Sequence of chain 1.B:
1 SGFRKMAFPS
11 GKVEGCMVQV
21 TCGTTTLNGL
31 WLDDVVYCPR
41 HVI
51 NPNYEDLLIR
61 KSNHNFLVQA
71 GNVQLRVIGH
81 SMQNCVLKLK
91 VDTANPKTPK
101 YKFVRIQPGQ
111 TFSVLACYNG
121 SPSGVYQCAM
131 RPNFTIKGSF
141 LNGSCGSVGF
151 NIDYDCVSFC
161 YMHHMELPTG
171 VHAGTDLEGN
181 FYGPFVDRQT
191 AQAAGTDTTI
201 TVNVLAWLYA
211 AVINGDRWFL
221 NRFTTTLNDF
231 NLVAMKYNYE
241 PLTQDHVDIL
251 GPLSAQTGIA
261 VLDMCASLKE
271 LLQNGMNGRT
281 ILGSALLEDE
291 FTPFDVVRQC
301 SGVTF

Sequence of chain 1.A:
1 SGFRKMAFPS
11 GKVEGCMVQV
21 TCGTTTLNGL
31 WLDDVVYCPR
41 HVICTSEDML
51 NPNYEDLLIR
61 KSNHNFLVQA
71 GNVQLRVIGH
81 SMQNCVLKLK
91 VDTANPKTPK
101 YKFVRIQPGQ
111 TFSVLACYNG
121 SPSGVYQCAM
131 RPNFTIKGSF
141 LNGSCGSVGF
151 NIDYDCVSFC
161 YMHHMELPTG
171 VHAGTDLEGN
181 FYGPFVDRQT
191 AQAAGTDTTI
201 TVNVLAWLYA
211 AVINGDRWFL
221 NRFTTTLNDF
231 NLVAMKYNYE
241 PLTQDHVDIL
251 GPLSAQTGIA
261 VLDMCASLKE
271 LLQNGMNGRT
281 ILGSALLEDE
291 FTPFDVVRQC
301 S

Binding-site contacts:
Ligand atom C10 contacts residue GLU166 of chain 1.B at 3.4 Å.
Ligand atom C8 contacts residue GLU166 of chain 1.B at 3.7 Å.
Ligand atom C8 contacts residue SER144 of chain 1.B at 3.8 Å.
Ligand atom C5 contacts residue MET165 of chain 1.B at 4.0 Å (hydrophobic).
Ligand atom N3 contacts residue PHE140 of chain 1.B at 3.7 Å.
Ligand atom N3 contacts residue HIS163 of chain 1.B at 2.6 Å (h-bond).
Ligand atom C16 contacts residue MET165 of chain 1.B at 3.6 Å (hydrophobic).
Ligand atom N2 contacts residue CYS145 of chain 1.B at 3.6 Å (h-bond).
Ligand atom CL contacts residue HIS41 of chain 1.B at 3.5 Å.
Ligand atom C18 contacts residue ARG188 of chain 1.B at 3.7 Å.
Ligand atom C9 contacts residue ASN142 of chain 1.B at 3.9 Å.
Ligand atom C12 contacts residue ASN142 of chain 1.B at 3.9 Å.
Ligand atom C11 contacts residue ASN142 of chain 1.B at 3.8 Å.
Ligand atom C10 contacts residue LEU141 of chain 1.B at 3.7 Å (hydrophobic).
Ligand atom CL contacts residue MET165 of chain 1.B at 3.8 Å.
Ligand atom C8 contacts residue PHE140 of chain 1.B at 3.5 Å (hydrophobic).
Ligand atom O1 contacts residue GLU166 of chain 1.B at 3.1 Å (salt-bridge).
Ligand atom C7 contacts residue GLU166 of chain 1.B at 3.9 Å.
Ligand atom C17 contacts residue MET165 of chain 1.B at 3.6 Å (hydrophobic).
Ligand atom N3 contacts residue SER144 of chain 1.B at 3.3 Å (h-bond).
Ligand atom C9 contacts residue LEU141 of chain 1.B at 3.7 Å (hydrophobic).
Ligand atom C16 contacts residue HIS41 of chain 1.B at 3.9 Å.
Ligand atom C7 contacts residue HIS163 of chain 1.B at 3.0 Å.
Ligand atom C10 contacts residue ASN142 of chain 1.B at 3.7 Å.
Ligand atom C7 contacts residue CYS145 of chain 1.B at 3.8 Å (hydrophobic).
Ligand atom N3 contacts residue LEU141 of chain 1.B at 3.9 Å.
Ligand atom N3 contacts residue GLU166 of chain 1.B at 4.0 Å.
Ligand atom C9 contacts residue GLU166 of chain 1.B at 3.7 Å.
Ligand atom O1 contacts residue MET165 of chain 1.B at 3.4 Å.
Ligand atom C21 contacts residue GLN189 of chain 1.B at 3.6 Å.
Ligand atom C8 contacts residue HIS163 of chain 1.B at 3.8 Å.
Ligand atom C7 contacts residue MET165 of chain 1.B at 4.0 Å (hydrophobic).
Ligand atom C16 contacts residue HIS164 of chain 1.B at 3.5 Å.
Ligand atom C7 contacts residue SER144 of chain 1.B at 3.8 Å.
Ligand atom C10 contacts residue PHE140 of chain 1.B at 3.6 Å (hydrophobic).
Ligand atom CL contacts residue ASP187 of chain 1.B at 3.5 Å.
Ligand atom C19 contacts residue GLN189 of chain 1.B at 3.6 Å.
Ligand atom C8 contacts residue LEU141 of chain 1.B at 3.6 Å (hydrophobic).
Ligand atom C13 contacts residue ASN142 of chain 1.B at 3.9 Å.
Ligand atom CL contacts residue ARG188 of chain 1.B at 3.9 Å.

The small molecule below binds the protein below.
Small molecule (SMILES): CNC(=O)CN1Cc2ccc(Cl)cc2[C@H](C(=O)Nc2cncc3ccccc23)C1